A small-molecule ligand and the protein it binds are described below.
Small molecule (SMILES): C[C@]12CCc3c(ccc4cc(O)ccc34)[C@@H]1CCC2=O

Binding-site contacts:
Ligand atom C5 contacts residue PHE56 of chain 1.B at 4.1 Å (hydrophobic).
Ligand atom C13 contacts residue PHE56 of chain 1.B at 4.2 Å (hydrophobic).
Ligand atom O1 contacts residue PHE86 of chain 1.B at 3.7 Å.
Ligand atom O1 contacts residue TYR57 of chain 1.B at 4.0 Å.
Ligand atom C1 contacts residue 3CT16 of chain 1.B at 3.4 Å.
Ligand atom C19 contacts residue VAL88 of chain 1.B at 4.0 Å (hydrophobic).
Ligand atom C24 contacts residue LEU99 of chain 1.B at 3.9 Å (hydrophobic).
Ligand atom C24 contacts residue TRP120 of chain 1.B at 4.0 Å (hydrophobic).
Ligand atom C12 contacts residue LEU99 of chain 1.B at 4.0 Å (hydrophobic).
Ligand atom C4 contacts residue PHE56 of chain 1.B at 4.0 Å (hydrophobic).
Ligand atom C11 contacts residue ASN40 of chain 1.B at 4.2 Å.
Ligand atom C16 contacts residue LEU99 of chain 1.B at 3.9 Å (hydrophobic).
Ligand atom O1 contacts residue MET116 of chain 1.B at 3.6 Å.
Ligand atom C27 contacts residue PHE56 of chain 1.B at 4.0 Å (hydrophobic).
Ligand atom C3 contacts residue ASN40 of chain 1.B at 3.6 Å.
Ligand atom C18 contacts residue VAL88 of chain 1.B at 4.1 Å (hydrophobic).
Ligand atom C11 contacts residue LEU99 of chain 1.B at 3.5 Å (hydrophobic).
Ligand atom C19 contacts residue LEU61 of chain 1.B at 4.2 Å (hydrophobic).
Ligand atom C2 contacts residue ALA118 of chain 1.B at 4.2 Å (hydrophobic).
Ligand atom C6 contacts residue TYR57 of chain 1.B at 4.0 Å (hydrophobic).
Ligand atom C2 contacts residue PHE86 of chain 1.B at 3.9 Å (hydrophobic).
Ligand atom C1 contacts residue ASP103 of chain 1.B at 3.9 Å.
Ligand atom C6 contacts residue 3CT16 of chain 1.B at 3.3 Å.
Ligand atom C3 contacts residue PHE56 of chain 1.B at 4.2 Å (hydrophobic).
Ligand atom O1 contacts residue 3CT16 of chain 1.B at 2.6 Å (h-bond).
Ligand atom C10 contacts residue ASN40 of chain 1.B at 3.6 Å.
Ligand atom C2 contacts residue ASP103 of chain 1.B at 4.1 Å.
Ligand atom O1 contacts residue ASN40 of chain 1.B at 4.1 Å.
Ligand atom C1 contacts residue PHE86 of chain 1.B at 3.8 Å (hydrophobic).
Ligand atom C10 contacts residue VAL101 of chain 1.B at 4.1 Å (hydrophobic).
Ligand atom C25 contacts residue MET90 of chain 1.B at 3.6 Å (hydrophobic).
Ligand atom C26 contacts residue MET90 of chain 1.B at 3.4 Å (hydrophobic).
Ligand atom C10 contacts residue TRP120 of chain 1.B at 3.3 Å (hydrophobic).
Ligand atom C27 contacts residue GLY60 of chain 1.B at 3.9 Å.
Ligand atom O26 contacts residue MET90 of chain 1.B at 3.0 Å.
Ligand atom C11 contacts residue TRP120 of chain 1.B at 3.6 Å (hydrophobic).
Ligand atom O1 contacts residue ASP103 of chain 1.B at 2.7 Å (salt-bridge).
Ligand atom C18 contacts residue GLY60 of chain 1.B at 3.9 Å.
Ligand atom C2 contacts residue ASN40 of chain 1.B at 3.2 Å.
Ligand atom C1 contacts residue ASN40 of chain 1.B at 3.7 Å.

Sequence of chain 1.B:
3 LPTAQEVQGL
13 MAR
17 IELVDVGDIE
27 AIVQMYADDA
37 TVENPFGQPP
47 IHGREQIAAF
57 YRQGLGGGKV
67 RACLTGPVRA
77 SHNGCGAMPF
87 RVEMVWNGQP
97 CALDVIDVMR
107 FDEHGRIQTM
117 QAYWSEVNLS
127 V